A small-molecule ligand and the protein it binds are described below.
Small molecule (SMILES): O=P(O)(O)OC[C@H]1O[C@](O)(CO)[C@@H](O)[C@@H]1O

Sequence of chain 4.A:
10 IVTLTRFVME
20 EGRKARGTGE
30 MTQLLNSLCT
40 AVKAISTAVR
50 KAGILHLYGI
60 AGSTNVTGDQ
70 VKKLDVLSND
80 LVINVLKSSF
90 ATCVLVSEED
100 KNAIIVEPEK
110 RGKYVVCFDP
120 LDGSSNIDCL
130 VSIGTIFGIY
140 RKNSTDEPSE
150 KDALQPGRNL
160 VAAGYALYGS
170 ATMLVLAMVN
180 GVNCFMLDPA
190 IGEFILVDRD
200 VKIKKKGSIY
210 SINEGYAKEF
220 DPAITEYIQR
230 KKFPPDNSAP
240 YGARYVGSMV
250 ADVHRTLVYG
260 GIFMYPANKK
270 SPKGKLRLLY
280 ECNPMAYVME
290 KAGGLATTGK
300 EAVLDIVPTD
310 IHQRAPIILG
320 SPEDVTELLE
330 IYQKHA

Sequence of chain 3.A:
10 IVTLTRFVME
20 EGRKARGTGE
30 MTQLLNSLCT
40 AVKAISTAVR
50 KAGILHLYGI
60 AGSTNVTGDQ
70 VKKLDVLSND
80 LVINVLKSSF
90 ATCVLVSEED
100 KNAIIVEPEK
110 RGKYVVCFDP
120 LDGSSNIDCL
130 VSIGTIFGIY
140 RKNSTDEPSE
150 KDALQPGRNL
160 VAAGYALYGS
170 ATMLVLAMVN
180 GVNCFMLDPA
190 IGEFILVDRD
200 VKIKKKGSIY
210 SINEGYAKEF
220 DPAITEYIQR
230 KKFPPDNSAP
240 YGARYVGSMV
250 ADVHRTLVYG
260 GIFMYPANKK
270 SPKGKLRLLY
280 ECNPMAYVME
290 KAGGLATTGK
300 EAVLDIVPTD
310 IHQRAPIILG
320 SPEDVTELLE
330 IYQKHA

Binding-site contacts:
Ligand atom C3 contacts residue MET248 of chain 4.A at 3.5 Å (hydrophobic).
Ligand atom C4 contacts residue GLY246 of chain 4.A at 3.4 Å.
Ligand atom O3P contacts residue ASN212 of chain 4.A at 2.8 Å (h-bond).
Ligand atom O3 contacts residue ASP121 of chain 4.A at 2.5 Å (salt-bridge).
Ligand atom O1 contacts residue LYS274 of chain 4.A at 3.4 Å.
Ligand atom C1 contacts residue PO41 of chain 4.F at 3.0 Å.
Ligand atom O6 contacts residue TYR264 of chain 4.A at 3.4 Å.
Ligand atom O3P contacts residue TYR264 of chain 4.A at 3.7 Å.
Ligand atom O2P contacts residue ASN212 of chain 4.A at 3.9 Å.
Ligand atom C6 contacts residue GLY246 of chain 4.A at 3.6 Å.
Ligand atom O6 contacts residue LYS274 of chain 4.A at 3.3 Å (salt-bridge).
Ligand atom O5 contacts residue LYS274 of chain 4.A at 3.1 Å (salt-bridge).
Ligand atom O3 contacts residue GLY122 of chain 4.A at 3.5 Å (h-bond).
Ligand atom O1 contacts residue GLU280 of chain 4.A at 3.8 Å.
Ligand atom O3P contacts residue TYR244 of chain 4.A at 2.7 Å (h-bond).
Ligand atom C4 contacts residue MET248 of chain 4.A at 3.4 Å (hydrophobic).
Ligand atom P contacts residue TYR264 of chain 4.A at 3.7 Å.
Ligand atom P contacts residue TYR244 of chain 4.A at 3.9 Å.
Ligand atom O3 contacts residue MN1 of chain 4.E at 3.8 Å.
Ligand atom O1P contacts residue TYR215 of chain 4.A at 2.7 Å (h-bond).
Ligand atom O4 contacts residue SER247 of chain 4.A at 4.0 Å.
Ligand atom P contacts residue ARG243 of chain 3.A at 3.9 Å.
Ligand atom O1P contacts residue TYR264 of chain 4.A at 2.5 Å (h-bond).
Ligand atom O4 contacts residue MET248 of chain 4.A at 3.1 Å (h-bond).
Ligand atom C1 contacts residue MN1 of chain 4.E at 3.2 Å.
Ligand atom O2 contacts residue GLY122 of chain 4.A at 3.8 Å.
Ligand atom C1 contacts residue GLU280 of chain 4.A at 3.2 Å.
Ligand atom C1 contacts residue ASP121 of chain 4.A at 3.7 Å.
Ligand atom P contacts residue ASN212 of chain 4.A at 3.8 Å.
Ligand atom C1 contacts residue ARG276 of chain 4.A at 3.6 Å.
Ligand atom O2 contacts residue PO41 of chain 4.F at 2.8 Å (h-bond).
Ligand atom O3 contacts residue MET248 of chain 4.A at 2.8 Å (h-bond).
Ligand atom C2 contacts residue PO41 of chain 4.F at 3.6 Å.
Ligand atom O1 contacts residue ARG276 of chain 4.A at 3.1 Å (salt-bridge).
Ligand atom C3 contacts residue ASP121 of chain 4.A at 3.4 Å.
Ligand atom O2P contacts residue ARG243 of chain 3.A at 2.7 Å (salt-bridge).
Ligand atom O3 contacts residue SER247 of chain 4.A at 3.6 Å.
Ligand atom O1 contacts residue PO41 of chain 4.F at 2.8 Å (h-bond).
Ligand atom C6 contacts residue TYR244 of chain 4.A at 3.7 Å (hydrophobic).
Ligand atom O3P contacts residue ARG243 of chain 3.A at 3.5 Å (salt-bridge).